Sequence of chain 1.A:
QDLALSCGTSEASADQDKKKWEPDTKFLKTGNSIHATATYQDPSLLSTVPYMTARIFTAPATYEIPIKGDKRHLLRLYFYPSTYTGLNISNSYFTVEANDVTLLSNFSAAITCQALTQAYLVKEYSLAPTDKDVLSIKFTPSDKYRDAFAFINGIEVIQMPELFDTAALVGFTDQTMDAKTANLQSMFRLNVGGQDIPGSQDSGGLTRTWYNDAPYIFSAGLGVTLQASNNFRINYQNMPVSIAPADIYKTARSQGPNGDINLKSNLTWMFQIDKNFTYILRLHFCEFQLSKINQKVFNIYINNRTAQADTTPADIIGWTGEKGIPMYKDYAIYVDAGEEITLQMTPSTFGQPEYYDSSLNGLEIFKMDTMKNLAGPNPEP

The small molecule below binds the protein below.
Small molecule (SMILES): CC(=O)N[C@@H]1[C@@H](O)[C@H](O)[C@@H](CO)O[C@H]1O

Binding-site contacts:
Ligand atom C8 contacts residue SER265 of chain 1.A at 3.9 Å.
Ligand atom C6 contacts residue ASN304 of chain 1.A at 3.5 Å.
Ligand atom C7 contacts residue SER265 of chain 1.A at 4.3 Å.
Ligand atom O7 contacts residue SER265 of chain 1.A at 4.1 Å.
Ligand atom C6 contacts residue TYR301 of chain 1.A at 4.1 Å (hydrophobic).
Ligand atom C7 contacts residue THR349 of chain 1.A at 4.5 Å.
Ligand atom C3 contacts residue ASN266 of chain 1.A at 3.8 Å.
Ligand atom C8 contacts residue THR349 of chain 1.A at 3.8 Å.
Ligand atom C5 contacts residue GLN347 of chain 1.A at 3.9 Å.
Ligand atom C1 contacts residue ASN266 of chain 1.A at 1.5 Å.
Ligand atom O5 contacts residue TYR301 of chain 1.A at 3.7 Å.
Ligand atom C8 contacts residue LEU263 of chain 1.A at 3.7 Å (hydrophobic).
Ligand atom C5 contacts residue ASN266 of chain 1.A at 3.7 Å.
Ligand atom C8 contacts residue ASN266 of chain 1.A at 4.4 Å.
Ligand atom C4 contacts residue ASN266 of chain 1.A at 4.2 Å.
Ligand atom O5 contacts residue GLN347 of chain 1.A at 3.3 Å (h-bond).
Ligand atom O6 contacts residue GLN347 of chain 1.A at 2.6 Å (h-bond).
Ligand atom C1 contacts residue TYR301 of chain 1.A at 3.6 Å (hydrophobic).
Ligand atom O6 contacts residue ASN304 of chain 1.A at 2.6 Å (h-bond).
Ligand atom O7 contacts residue ASN266 of chain 1.A at 3.3 Å (h-bond).
Ligand atom O5 contacts residue ASN266 of chain 1.A at 2.4 Å (h-bond).
Ligand atom C8 contacts residue LYS264 of chain 1.A at 4.1 Å.
Ligand atom N2 contacts residue ASN266 of chain 1.A at 2.8 Å (h-bond).
Ligand atom C6 contacts residue GLN347 of chain 1.A at 3.3 Å.
Ligand atom C2 contacts residue ASN266 of chain 1.A at 2.4 Å.
Ligand atom C5 contacts residue TYR301 of chain 1.A at 3.8 Å (hydrophobic).
Ligand atom C7 contacts residue ASN266 of chain 1.A at 3.2 Å.
Ligand atom C1 contacts residue GLN347 of chain 1.A at 4.4 Å.